Sequence of chain 1.A:
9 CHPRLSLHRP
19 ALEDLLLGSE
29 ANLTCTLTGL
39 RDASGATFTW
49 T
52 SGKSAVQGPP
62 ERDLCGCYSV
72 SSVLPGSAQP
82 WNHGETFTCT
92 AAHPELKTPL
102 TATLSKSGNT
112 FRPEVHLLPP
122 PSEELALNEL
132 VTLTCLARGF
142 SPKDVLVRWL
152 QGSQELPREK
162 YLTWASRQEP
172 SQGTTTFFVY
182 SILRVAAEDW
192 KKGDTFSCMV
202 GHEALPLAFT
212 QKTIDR

Binding-site contacts:
Ligand atom O7 contacts residue ASN30 of chain 1.A at 2.7 Å (h-bond).
Ligand atom O5 contacts residue ASN30 of chain 1.A at 2.4 Å (h-bond).
Ligand atom C8 contacts residue ASN30 of chain 1.A at 4.3 Å.
Ligand atom C5 contacts residue ASP22 of chain 1.A at 4.0 Å.
Ligand atom C4 contacts residue ASP22 of chain 1.A at 4.5 Å.
Ligand atom C5 contacts residue ASN30 of chain 1.A at 3.7 Å.
Ligand atom C2 contacts residue ASN30 of chain 1.A at 2.5 Å.
Ligand atom C4 contacts residue ASN30 of chain 1.A at 4.2 Å.
Ligand atom C6 contacts residue ASP22 of chain 1.A at 3.3 Å.
Ligand atom C7 contacts residue ASN30 of chain 1.A at 3.0 Å.
Ligand atom C7 contacts residue VAL74 of chain 1.A at 4.3 Å (hydrophobic).
Ligand atom C6 contacts residue ALA19 of chain 1.A at 3.8 Å (hydrophobic).
Ligand atom O6 contacts residue ALA19 of chain 1.A at 3.9 Å.
Ligand atom N2 contacts residue ASN30 of chain 1.A at 3.0 Å (h-bond).
Ligand atom O5 contacts residue ASP22 of chain 1.A at 3.8 Å.
Ligand atom O6 contacts residue ASP22 of chain 1.A at 3.8 Å.
Ligand atom C3 contacts residue ASN30 of chain 1.A at 3.8 Å.
Ligand atom C6 contacts residue ASN30 of chain 1.A at 4.4 Å.
Ligand atom O7 contacts residue GLU28 of chain 1.A at 4.4 Å.
Ligand atom C1 contacts residue VAL74 of chain 1.A at 4.5 Å (hydrophobic).
Ligand atom N2 contacts residue VAL74 of chain 1.A at 4.3 Å.
Ligand atom C8 contacts residue VAL74 of chain 1.A at 3.7 Å (hydrophobic).
Ligand atom C1 contacts residue ASN30 of chain 1.A at 1.4 Å.

A small-molecule ligand and the protein it binds are described below.
Small molecule (SMILES): CC(=O)N[C@@H]1[C@@H](O)[C@H](O)[C@@H](CO)O[C@H]1O